Sequence of chain 1.A:
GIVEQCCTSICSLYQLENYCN

This protein binds this small molecule.
Small molecule (SMILES): Cc1cccc(O)c1

Sequence of chain 1.B:
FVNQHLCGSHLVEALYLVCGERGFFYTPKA

Binding-site contacts:
Ligand atom C3 contacts residue ALA14 of chain 1.B at 4.0 Å (hydrophobic).
Ligand atom C7 contacts residue ALA14 of chain 1.B at 3.2 Å (hydrophobic).
Ligand atom C7 contacts residue LEU13 of chain 1.A at 4.2 Å (hydrophobic).
Ligand atom O1 contacts residue CYS11 of chain 1.A at 3.1 Å (h-bond).
Ligand atom C4 contacts residue ALA14 of chain 1.B at 4.1 Å (hydrophobic).
Ligand atom C1 contacts residue CYS6 of chain 1.A at 3.7 Å (hydrophobic).
Ligand atom C7 contacts residue CYS11 of chain 1.A at 4.3 Å (hydrophobic).
Ligand atom C4 contacts residue HIS10 of chain 1.B at 4.0 Å.
Ligand atom O1 contacts residue CYS6 of chain 1.A at 2.7 Å (h-bond).
Ligand atom C7 contacts residue UNK2 of chain 1.G at 4.4 Å.
Ligand atom C1 contacts residue LEU11 of chain 1.B at 3.9 Å (hydrophobic).
Ligand atom C5 contacts residue CYS7 of chain 1.B at 4.3 Å (hydrophobic).
Ligand atom O1 contacts residue SER9 of chain 1.A at 3.8 Å.
Ligand atom O1 contacts residue LEU11 of chain 1.B at 4.4 Å.
Ligand atom O1 contacts residue ILE10 of chain 1.A at 3.6 Å.
Ligand atom C1 contacts residue ILE10 of chain 1.A at 4.5 Å (hydrophobic).
Ligand atom C2 contacts residue LEU11 of chain 1.B at 4.3 Å (hydrophobic).
Ligand atom C6 contacts residue LEU11 of chain 1.B at 3.6 Å (hydrophobic).
Ligand atom C6 contacts residue CYS7 of chain 1.B at 4.3 Å (hydrophobic).
Ligand atom C4 contacts residue UNK15 of chain 1.G at 4.0 Å.
Ligand atom C5 contacts residue UNK15 of chain 1.G at 4.5 Å.
Ligand atom C2 contacts residue CYS11 of chain 1.A at 3.5 Å (hydrophobic).
Ligand atom C7 contacts residue LEU16 of chain 1.A at 3.8 Å (hydrophobic).
Ligand atom C2 contacts residue ILE10 of chain 1.A at 4.4 Å (hydrophobic).
Ligand atom C2 contacts residue UNK15 of chain 1.G at 3.9 Å.
Ligand atom C4 contacts residue LEU11 of chain 1.B at 4.0 Å (hydrophobic).
Ligand atom C3 contacts residue CYS11 of chain 1.A at 4.4 Å (hydrophobic).
Ligand atom C3 contacts residue LEU11 of chain 1.B at 4.4 Å (hydrophobic).
Ligand atom C3 contacts residue UNK15 of chain 1.G at 3.9 Å.
Ligand atom C6 contacts residue CYS6 of chain 1.A at 3.9 Å (hydrophobic).
Ligand atom C1 contacts residue CYS11 of chain 1.A at 4.1 Å (hydrophobic).
Ligand atom C3 contacts residue LEU16 of chain 1.A at 4.4 Å (hydrophobic).
Ligand atom C7 contacts residue UNK15 of chain 1.G at 4.0 Å.
Ligand atom C5 contacts residue LEU11 of chain 1.B at 3.7 Å (hydrophobic).
Ligand atom C5 contacts residue HIS10 of chain 1.B at 3.9 Å.